Sequence of chain 1.A:
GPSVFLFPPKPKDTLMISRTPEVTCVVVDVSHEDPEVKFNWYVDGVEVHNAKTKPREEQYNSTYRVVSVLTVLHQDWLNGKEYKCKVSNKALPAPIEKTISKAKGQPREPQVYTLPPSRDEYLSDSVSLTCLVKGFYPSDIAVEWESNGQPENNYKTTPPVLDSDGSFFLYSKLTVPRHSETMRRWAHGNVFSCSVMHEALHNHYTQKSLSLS

Binding-site contacts:
Ligand atom C4 contacts residue PHE17 of chain 1.A at 3.9 Å (hydrophobic).
Ligand atom O5 contacts residue THR75 of chain 1.A at 4.2 Å.
Ligand atom N2 contacts residue ASN73 of chain 1.A at 2.8 Å (h-bond).
Ligand atom O5 contacts residue PHE19 of chain 1.A at 3.0 Å.
Ligand atom O7 contacts residue ASP41 of chain 1.A at 3.2 Å (salt-bridge).
Ligand atom N2 contacts residue ASP41 of chain 1.A at 3.8 Å.
Ligand atom C3 contacts residue ASP41 of chain 1.A at 3.7 Å.
Ligand atom C6 contacts residue PHE19 of chain 1.A at 4.1 Å (hydrophobic).
Ligand atom C5 contacts residue ASN73 of chain 1.A at 3.7 Å.
Ligand atom C5 contacts residue MAN4 of chain 2.C at 3.4 Å.
Ligand atom O6 contacts residue GLN71 of chain 1.A at 3.9 Å.
Ligand atom O7 contacts residue ARG77 of chain 1.A at 3.4 Å (salt-bridge).
Ligand atom C1 contacts residue ASP41 of chain 1.A at 4.0 Å.
Ligand atom C1 contacts residue ASN73 of chain 1.A at 1.4 Å.
Ligand atom C6 contacts residue PHE19 of chain 1.A at 3.8 Å (hydrophobic).
Ligand atom C3 contacts residue ASN73 of chain 1.A at 3.8 Å.
Ligand atom C5 contacts residue PHE19 of chain 1.A at 4.0 Å (hydrophobic).
Ligand atom O7 contacts residue VAL40 of chain 1.A at 3.8 Å.
Ligand atom O5 contacts residue PHE17 of chain 1.A at 3.8 Å.
Ligand atom C6 contacts residue GLN71 of chain 1.A at 3.6 Å.
Ligand atom C2 contacts residue ASP41 of chain 1.A at 4.2 Å.
Ligand atom C7 contacts residue VAL40 of chain 1.A at 4.0 Å (hydrophobic).
Ligand atom O4 contacts residue MAN4 of chain 2.C at 3.3 Å.
Ligand atom C2 contacts residue VAL40 of chain 1.A at 4.1 Å (hydrophobic).
Ligand atom N2 contacts residue VAL40 of chain 1.A at 4.1 Å.
Ligand atom C7 contacts residue ASN73 of chain 1.A at 4.0 Å.
Ligand atom C6 contacts residue PHE17 of chain 1.A at 3.8 Å (hydrophobic).
Ligand atom C7 contacts residue ASP41 of chain 1.A at 3.7 Å.
Ligand atom C7 contacts residue ARG77 of chain 1.A at 4.1 Å.
Ligand atom O3 contacts residue ASP41 of chain 1.A at 4.2 Å.
Ligand atom C1 contacts residue PHE19 of chain 1.A at 3.4 Å (hydrophobic).
Ligand atom O5 contacts residue ASN73 of chain 1.A at 2.5 Å (h-bond).
Ligand atom O6 contacts residue PHE19 of chain 1.A at 3.5 Å.
Ligand atom C4 contacts residue MAN4 of chain 2.C at 4.0 Å.
Ligand atom C2 contacts residue ASN73 of chain 1.A at 2.5 Å.
Ligand atom C6 contacts residue MAN4 of chain 2.C at 3.3 Å.
Ligand atom O4 contacts residue VAL40 of chain 1.A at 3.7 Å.
Ligand atom C8 contacts residue ARG77 of chain 1.A at 3.9 Å.
Ligand atom C2 contacts residue PHE17 of chain 1.A at 4.1 Å (hydrophobic).
Ligand atom C8 contacts residue ASP41 of chain 1.A at 4.2 Å.

This small molecule binds to this protein.
Small molecule (SMILES): CC(=O)N[C@H]1[C@H](O[C@H]2[C@H](O)[C@@H](NC(C)=O)CO[C@@H]2CO)O[C@H](CO)[C@@H](O[C@@H]2O[C@H](CO[C@H]3O[C@H](CO)[C@@H](O)[C@H](O)[C@@H]3O)[C@@H](O)[C@H](O[C@H]3O[C@H](CO)[C@@H](O)[C@H](O)[C@@H]3O)[C@@H]2O)[C@@H]1O